The protein below binds the small molecule below.
Small molecule (SMILES): CC(=O)N[C@@H]1[C@@H](O)[C@H](O)[C@@H](CO)O[C@H]1O

Sequence of chain 1.B:
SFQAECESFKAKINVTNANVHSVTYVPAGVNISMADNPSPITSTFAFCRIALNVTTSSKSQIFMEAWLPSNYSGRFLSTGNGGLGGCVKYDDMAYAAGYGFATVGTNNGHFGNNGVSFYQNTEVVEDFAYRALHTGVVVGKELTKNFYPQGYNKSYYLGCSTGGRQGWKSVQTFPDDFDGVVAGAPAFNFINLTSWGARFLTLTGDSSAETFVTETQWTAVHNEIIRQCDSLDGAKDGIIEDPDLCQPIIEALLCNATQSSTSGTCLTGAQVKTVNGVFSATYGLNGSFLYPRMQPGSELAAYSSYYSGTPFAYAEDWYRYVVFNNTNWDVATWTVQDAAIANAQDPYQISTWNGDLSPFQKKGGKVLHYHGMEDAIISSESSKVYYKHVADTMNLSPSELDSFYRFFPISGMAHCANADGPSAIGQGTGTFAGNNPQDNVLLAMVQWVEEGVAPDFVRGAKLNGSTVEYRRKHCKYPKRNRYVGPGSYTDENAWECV

Binding-site contacts:
Ligand atom C8 contacts residue LEU278 of chain 1.A at 3.6 Å (hydrophobic).
Ligand atom C8 contacts residue GLN283 of chain 1.A at 3.5 Å.
Ligand atom N2 contacts residue LEU278 of chain 1.A at 4.2 Å.
Ligand atom C7 contacts residue GLN283 of chain 1.A at 3.4 Å.
Ligand atom C8 contacts residue CYS290 of chain 1.A at 3.8 Å (hydrophobic).
Ligand atom C1 contacts residue ASN280 of chain 1.A at 1.4 Å.
Ligand atom N2 contacts residue ALA276 of chain 1.A at 4.2 Å.
Ligand atom C6 contacts residue SER423 of chain 1.B at 4.0 Å.
Ligand atom C8 contacts residue ALA276 of chain 1.A at 4.1 Å (hydrophobic).
Ligand atom C4 contacts residue ASN280 of chain 1.A at 4.2 Å.
Ligand atom O7 contacts residue ASN280 of chain 1.A at 4.1 Å.
Ligand atom C2 contacts residue ASN280 of chain 1.A at 2.5 Å.
Ligand atom C7 contacts residue ASN280 of chain 1.A at 3.7 Å.
Ligand atom N2 contacts residue ASN280 of chain 1.A at 2.9 Å (h-bond).
Ligand atom C1 contacts residue SER423 of chain 1.B at 3.8 Å.
Ligand atom O5 contacts residue ASN280 of chain 1.A at 2.3 Å (h-bond).
Ligand atom C3 contacts residue ASN280 of chain 1.A at 3.9 Å.
Ligand atom C8 contacts residue LEU277 of chain 1.A at 4.0 Å (hydrophobic).
Ligand atom N2 contacts residue GLN283 of chain 1.A at 3.9 Å.
Ligand atom C5 contacts residue SER423 of chain 1.B at 3.8 Å.
Ligand atom C8 contacts residue THR289 of chain 1.A at 4.4 Å.
Ligand atom O5 contacts residue SER423 of chain 1.B at 3.6 Å.
Ligand atom C5 contacts residue ASN280 of chain 1.A at 3.6 Å.
Ligand atom C7 contacts residue LEU278 of chain 1.A at 4.4 Å (hydrophobic).
Ligand atom O7 contacts residue GLN283 of chain 1.A at 3.0 Å (h-bond).

Sequence of chain 1.A:
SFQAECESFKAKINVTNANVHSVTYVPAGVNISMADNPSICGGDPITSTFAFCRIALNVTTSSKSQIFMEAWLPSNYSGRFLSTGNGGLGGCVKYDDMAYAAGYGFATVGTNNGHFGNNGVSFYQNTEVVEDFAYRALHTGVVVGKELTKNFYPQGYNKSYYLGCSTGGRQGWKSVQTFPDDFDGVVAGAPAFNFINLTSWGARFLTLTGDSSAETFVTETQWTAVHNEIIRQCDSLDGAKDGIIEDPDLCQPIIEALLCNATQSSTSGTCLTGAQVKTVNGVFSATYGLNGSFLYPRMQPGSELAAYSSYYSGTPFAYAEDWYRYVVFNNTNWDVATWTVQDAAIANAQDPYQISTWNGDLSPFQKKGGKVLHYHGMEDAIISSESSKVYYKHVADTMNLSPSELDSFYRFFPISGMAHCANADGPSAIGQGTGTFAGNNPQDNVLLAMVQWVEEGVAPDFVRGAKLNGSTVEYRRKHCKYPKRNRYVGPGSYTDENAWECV